Sequence of chain 1.A:
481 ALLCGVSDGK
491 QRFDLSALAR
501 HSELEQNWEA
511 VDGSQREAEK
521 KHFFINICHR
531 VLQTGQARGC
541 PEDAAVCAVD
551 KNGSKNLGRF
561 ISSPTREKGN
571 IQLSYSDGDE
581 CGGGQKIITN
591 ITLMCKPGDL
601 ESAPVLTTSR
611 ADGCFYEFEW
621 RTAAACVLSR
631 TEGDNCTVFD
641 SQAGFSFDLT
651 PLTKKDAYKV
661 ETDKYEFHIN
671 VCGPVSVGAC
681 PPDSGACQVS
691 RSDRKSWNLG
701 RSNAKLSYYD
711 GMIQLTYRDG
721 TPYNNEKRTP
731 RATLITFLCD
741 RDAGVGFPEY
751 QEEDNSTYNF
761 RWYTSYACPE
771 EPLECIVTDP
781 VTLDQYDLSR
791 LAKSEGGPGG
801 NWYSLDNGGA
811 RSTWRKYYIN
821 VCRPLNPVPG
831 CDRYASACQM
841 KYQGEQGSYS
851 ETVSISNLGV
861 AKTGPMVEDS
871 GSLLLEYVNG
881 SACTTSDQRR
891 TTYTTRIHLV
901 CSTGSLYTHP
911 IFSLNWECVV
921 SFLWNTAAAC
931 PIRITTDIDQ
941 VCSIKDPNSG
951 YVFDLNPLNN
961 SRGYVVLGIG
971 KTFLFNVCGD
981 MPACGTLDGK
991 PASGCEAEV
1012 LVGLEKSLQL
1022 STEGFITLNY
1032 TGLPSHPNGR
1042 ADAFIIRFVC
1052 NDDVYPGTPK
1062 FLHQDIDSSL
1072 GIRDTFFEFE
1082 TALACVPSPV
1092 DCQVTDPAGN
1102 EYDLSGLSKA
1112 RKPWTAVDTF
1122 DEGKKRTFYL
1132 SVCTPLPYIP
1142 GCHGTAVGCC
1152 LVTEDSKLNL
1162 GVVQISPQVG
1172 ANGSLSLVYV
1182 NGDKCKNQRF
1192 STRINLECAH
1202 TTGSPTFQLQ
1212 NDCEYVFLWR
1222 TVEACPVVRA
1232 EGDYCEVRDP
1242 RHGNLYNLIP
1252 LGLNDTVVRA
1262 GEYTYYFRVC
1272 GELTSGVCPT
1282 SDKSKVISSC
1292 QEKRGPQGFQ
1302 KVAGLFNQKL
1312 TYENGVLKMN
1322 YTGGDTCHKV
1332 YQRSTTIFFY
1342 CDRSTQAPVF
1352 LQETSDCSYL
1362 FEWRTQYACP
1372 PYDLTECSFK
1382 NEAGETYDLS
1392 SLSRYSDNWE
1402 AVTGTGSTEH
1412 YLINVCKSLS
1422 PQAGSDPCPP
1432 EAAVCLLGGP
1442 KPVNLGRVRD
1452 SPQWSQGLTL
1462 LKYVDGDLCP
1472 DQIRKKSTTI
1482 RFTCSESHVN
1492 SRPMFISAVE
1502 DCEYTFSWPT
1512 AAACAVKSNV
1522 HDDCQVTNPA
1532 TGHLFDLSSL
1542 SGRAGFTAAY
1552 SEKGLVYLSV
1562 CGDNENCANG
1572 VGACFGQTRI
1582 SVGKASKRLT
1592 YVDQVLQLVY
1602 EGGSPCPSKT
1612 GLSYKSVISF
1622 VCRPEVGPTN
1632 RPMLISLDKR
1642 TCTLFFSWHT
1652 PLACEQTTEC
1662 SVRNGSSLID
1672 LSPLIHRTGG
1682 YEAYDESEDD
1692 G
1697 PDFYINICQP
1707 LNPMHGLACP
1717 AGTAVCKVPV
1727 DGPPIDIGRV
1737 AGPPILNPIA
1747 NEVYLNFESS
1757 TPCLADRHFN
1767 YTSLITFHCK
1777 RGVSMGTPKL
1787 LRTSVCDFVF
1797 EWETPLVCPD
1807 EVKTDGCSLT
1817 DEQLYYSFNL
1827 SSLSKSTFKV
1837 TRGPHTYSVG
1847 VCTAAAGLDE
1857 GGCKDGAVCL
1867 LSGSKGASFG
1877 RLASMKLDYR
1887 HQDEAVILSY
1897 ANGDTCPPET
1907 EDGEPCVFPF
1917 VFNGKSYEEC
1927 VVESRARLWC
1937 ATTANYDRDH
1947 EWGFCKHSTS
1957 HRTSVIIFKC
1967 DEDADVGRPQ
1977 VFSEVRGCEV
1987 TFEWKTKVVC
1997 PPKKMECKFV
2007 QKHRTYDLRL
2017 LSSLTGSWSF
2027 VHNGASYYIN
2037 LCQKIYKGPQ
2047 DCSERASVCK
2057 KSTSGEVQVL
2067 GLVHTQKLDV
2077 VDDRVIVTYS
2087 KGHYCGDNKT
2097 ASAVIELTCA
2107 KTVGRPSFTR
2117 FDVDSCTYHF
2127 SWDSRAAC

Binding-site contacts:
Ligand atom N2 contacts residue ASN879 of chain 1.A at 3.6 Å.
Ligand atom C1 contacts residue ASN879 of chain 1.A at 2.0 Å.
Ligand atom C2 contacts residue ASN879 of chain 1.A at 3.4 Å.
Ligand atom O5 contacts residue ASN879 of chain 1.A at 2.8 Å (h-bond).
Ligand atom C7 contacts residue LYS862 of chain 1.A at 3.4 Å.
Ligand atom C3 contacts residue ASN879 of chain 1.A at 4.3 Å.
Ligand atom C5 contacts residue ASN879 of chain 1.A at 3.8 Å.
Ligand atom C8 contacts residue LYS862 of chain 1.A at 3.1 Å.
Ligand atom N2 contacts residue LYS862 of chain 1.A at 3.8 Å.
Ligand atom O7 contacts residue LYS862 of chain 1.A at 3.9 Å.

A small-molecule ligand and the protein it binds are described below.
Small molecule (SMILES): CC(=O)N[C@@H]1[C@@H](O)[C@H](O)[C@@H](CO)O[C@H]1O